Sequence of chain 1.G:
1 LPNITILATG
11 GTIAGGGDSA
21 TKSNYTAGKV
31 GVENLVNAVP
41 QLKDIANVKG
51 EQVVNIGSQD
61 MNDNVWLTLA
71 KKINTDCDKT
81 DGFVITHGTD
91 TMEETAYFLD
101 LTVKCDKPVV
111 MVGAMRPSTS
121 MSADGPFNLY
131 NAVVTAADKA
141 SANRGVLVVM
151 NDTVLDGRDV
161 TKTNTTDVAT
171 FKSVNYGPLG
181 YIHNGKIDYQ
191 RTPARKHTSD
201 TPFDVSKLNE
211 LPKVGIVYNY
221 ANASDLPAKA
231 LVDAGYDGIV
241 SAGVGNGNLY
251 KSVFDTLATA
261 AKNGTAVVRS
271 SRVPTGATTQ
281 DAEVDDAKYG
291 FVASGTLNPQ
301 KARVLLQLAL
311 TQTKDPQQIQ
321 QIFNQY

Sequence of chain 1.E:
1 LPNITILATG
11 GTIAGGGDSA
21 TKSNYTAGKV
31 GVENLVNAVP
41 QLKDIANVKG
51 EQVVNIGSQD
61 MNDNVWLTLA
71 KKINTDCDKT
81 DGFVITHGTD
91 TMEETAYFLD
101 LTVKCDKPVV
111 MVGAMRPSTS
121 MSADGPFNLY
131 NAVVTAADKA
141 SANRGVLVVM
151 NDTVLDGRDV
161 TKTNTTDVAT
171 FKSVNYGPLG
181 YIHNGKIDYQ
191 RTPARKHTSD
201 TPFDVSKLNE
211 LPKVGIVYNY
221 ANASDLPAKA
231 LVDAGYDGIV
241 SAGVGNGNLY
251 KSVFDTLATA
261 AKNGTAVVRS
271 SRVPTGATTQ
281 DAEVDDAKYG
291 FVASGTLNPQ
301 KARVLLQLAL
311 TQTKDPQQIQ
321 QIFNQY

Binding-site contacts:
Ligand atom OD1 contacts residue ALA114 of chain 1.G at 3.9 Å.
Ligand atom CA contacts residue THR12 of chain 1.G at 3.8 Å.
Ligand atom OXT contacts residue GLN59 of chain 1.G at 3.9 Å.
Ligand atom OD2 contacts residue THR89 of chain 1.G at 2.7 Å (h-bond).
Ligand atom O contacts residue GLY88 of chain 1.G at 3.2 Å.
Ligand atom N contacts residue ASP90 of chain 1.G at 2.7 Å (salt-bridge).
Ligand atom O contacts residue GLY11 of chain 1.G at 3.6 Å.
Ligand atom OD2 contacts residue MET115 of chain 1.G at 4.2 Å.
Ligand atom OD1 contacts residue THR89 of chain 1.G at 3.2 Å (h-bond).
Ligand atom CG contacts residue THR89 of chain 1.G at 2.9 Å.
Ligand atom O contacts residue THR12 of chain 1.G at 4.2 Å.
Ligand atom CA contacts residue GLN59 of chain 1.G at 3.6 Å.
Ligand atom C contacts residue GLN59 of chain 1.G at 3.3 Å.
Ligand atom OD1 contacts residue THR12 of chain 1.G at 2.9 Å (h-bond).
Ligand atom N contacts residue ASN248 of chain 1.E at 3.3 Å (h-bond).
Ligand atom OXT contacts residue THR89 of chain 1.G at 3.0 Å (h-bond).
Ligand atom OXT contacts residue SER58 of chain 1.G at 2.5 Å (h-bond).
Ligand atom OD1 contacts residue GLY88 of chain 1.G at 3.4 Å.
Ligand atom CA contacts residue GLU283 of chain 1.E at 3.1 Å.
Ligand atom C contacts residue THR89 of chain 1.G at 3.8 Å.
Ligand atom N contacts residue GLN59 of chain 1.G at 2.8 Å (h-bond).
Ligand atom O contacts residue GLN59 of chain 1.G at 3.3 Å (h-bond).
Ligand atom OD2 contacts residue ALA114 of chain 1.G at 3.0 Å (h-bond).
Ligand atom CG contacts residue ALA114 of chain 1.G at 3.8 Å (hydrophobic).
Ligand atom N contacts residue GLU283 of chain 1.E at 2.7 Å (salt-bridge).
Ligand atom CG contacts residue THR12 of chain 1.G at 2.8 Å.
Ligand atom O contacts residue SER58 of chain 1.G at 3.0 Å (h-bond).
Ligand atom OD1 contacts residue GLY11 of chain 1.G at 4.0 Å.
Ligand atom OXT contacts residue ASP90 of chain 1.G at 3.0 Å (salt-bridge).
Ligand atom C contacts residue ASP90 of chain 1.G at 4.0 Å.
Ligand atom CB contacts residue ASP90 of chain 1.G at 3.3 Å.
Ligand atom C contacts residue SER58 of chain 1.G at 3.4 Å.
Ligand atom C contacts residue GLY88 of chain 1.G at 3.4 Å.
Ligand atom CA contacts residue ASP90 of chain 1.G at 3.6 Å.
Ligand atom CB contacts residue THR12 of chain 1.G at 3.5 Å.
Ligand atom O contacts residue GLY57 of chain 1.G at 3.4 Å.
Ligand atom CB contacts residue THR89 of chain 1.G at 3.4 Å.
Ligand atom OXT contacts residue GLY88 of chain 1.G at 3.0 Å.
Ligand atom CB contacts residue GLU283 of chain 1.E at 3.5 Å.
Ligand atom OD2 contacts residue THR12 of chain 1.G at 3.1 Å (h-bond).

This small molecule binds to this protein.
Small molecule (SMILES): N[C@@H](CC(=O)O)C(=O)O